Sequence of chain 1.A:
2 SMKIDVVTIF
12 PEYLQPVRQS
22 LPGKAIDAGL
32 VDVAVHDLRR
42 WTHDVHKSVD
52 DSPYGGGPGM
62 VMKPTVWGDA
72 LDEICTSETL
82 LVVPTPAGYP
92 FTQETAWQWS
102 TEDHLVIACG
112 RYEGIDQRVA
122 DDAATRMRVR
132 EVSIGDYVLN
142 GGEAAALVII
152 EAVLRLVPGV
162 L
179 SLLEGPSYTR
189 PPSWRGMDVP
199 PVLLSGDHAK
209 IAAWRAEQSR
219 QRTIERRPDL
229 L

Binding-site contacts:
Ligand atom C9 contacts residue THR86 of chain 1.A at 3.5 Å.
Ligand atom C10 contacts residue PRO87 of chain 1.A at 4.0 Å (hydrophobic).
Ligand atom C1 contacts residue ARG112 of chain 1.A at 3.6 Å.
Ligand atom C5 contacts residue PRO87 of chain 1.A at 3.4 Å (hydrophobic).
Ligand atom C2 contacts residue GLY143 of chain 1.A at 3.7 Å.
Ligand atom N2 contacts residue VAL139 of chain 1.A at 3.8 Å.
Ligand atom C1 contacts residue ASN141 of chain 1.A at 4.0 Å.
Ligand atom C1 contacts residue GLY111 of chain 1.A at 3.8 Å.
Ligand atom N3 contacts residue ILE135 of chain 1.A at 3.1 Å (h-bond).
Ligand atom C10 contacts residue TYR138 of chain 1.A at 3.7 Å (hydrophobic).
Ligand atom C4 contacts residue THR86 of chain 1.A at 3.6 Å.
Ligand atom C1 contacts residue TYR113 of chain 1.A at 3.2 Å (hydrophobic).
Ligand atom N3 contacts residue GLY136 of chain 1.A at 3.3 Å (h-bond).
Ligand atom C1 contacts residue GLY115 of chain 1.A at 3.8 Å.
Ligand atom N2 contacts residue PRO87 of chain 1.A at 3.7 Å.
Ligand atom C2 contacts residue GLY142 of chain 1.A at 3.6 Å.
Ligand atom C2 contacts residue GLY111 of chain 1.A at 4.0 Å.
Ligand atom N3 contacts residue SER134 of chain 1.A at 3.1 Å (h-bond).
Ligand atom C4 contacts residue GLY143 of chain 1.A at 3.9 Å.
Ligand atom C3 contacts residue GLY143 of chain 1.A at 3.4 Å.
Ligand atom O contacts residue GLY143 of chain 1.A at 4.0 Å.
Ligand atom N1 contacts residue LEU140 of chain 1.A at 3.6 Å (h-bond).
Ligand atom N3 contacts residue TYR138 of chain 1.A at 4.0 Å.
Ligand atom N1 contacts residue VAL139 of chain 1.A at 3.9 Å.
Ligand atom N1 contacts residue TYR138 of chain 1.A at 2.8 Å (h-bond).
Ligand atom O contacts residue ARG112 of chain 1.A at 3.6 Å.
Ligand atom O contacts residue GLY111 of chain 1.A at 3.1 Å (h-bond).
Ligand atom C3 contacts residue PRO85 of chain 1.A at 3.3 Å (hydrophobic).
Ligand atom C7 contacts residue LEU140 of chain 1.A at 3.7 Å (hydrophobic).
Ligand atom C6 contacts residue LEU140 of chain 1.A at 3.4 Å (hydrophobic).
Ligand atom C9 contacts residue PRO87 of chain 1.A at 3.5 Å (hydrophobic).
Ligand atom C6 contacts residue PRO87 of chain 1.A at 3.6 Å (hydrophobic).
Ligand atom C4 contacts residue PRO87 of chain 1.A at 3.9 Å (hydrophobic).
Ligand atom C3 contacts residue GLY142 of chain 1.A at 3.7 Å.
Ligand atom N2 contacts residue LEU140 of chain 1.A at 2.9 Å (h-bond).
Ligand atom C8 contacts residue PRO87 of chain 1.A at 3.6 Å (hydrophobic).
Ligand atom N2 contacts residue TYR138 of chain 1.A at 3.7 Å.
Ligand atom C7 contacts residue GLY142 of chain 1.A at 3.6 Å.
Ligand atom C4 contacts residue PRO85 of chain 1.A at 3.4 Å (hydrophobic).
Ligand atom O contacts residue GLY142 of chain 1.A at 3.7 Å.

The small molecule below binds the protein below.
Small molecule (SMILES): COc1ccc(-c2cc(N)[nH]n2)cc1